Sequence of chain 1.D:
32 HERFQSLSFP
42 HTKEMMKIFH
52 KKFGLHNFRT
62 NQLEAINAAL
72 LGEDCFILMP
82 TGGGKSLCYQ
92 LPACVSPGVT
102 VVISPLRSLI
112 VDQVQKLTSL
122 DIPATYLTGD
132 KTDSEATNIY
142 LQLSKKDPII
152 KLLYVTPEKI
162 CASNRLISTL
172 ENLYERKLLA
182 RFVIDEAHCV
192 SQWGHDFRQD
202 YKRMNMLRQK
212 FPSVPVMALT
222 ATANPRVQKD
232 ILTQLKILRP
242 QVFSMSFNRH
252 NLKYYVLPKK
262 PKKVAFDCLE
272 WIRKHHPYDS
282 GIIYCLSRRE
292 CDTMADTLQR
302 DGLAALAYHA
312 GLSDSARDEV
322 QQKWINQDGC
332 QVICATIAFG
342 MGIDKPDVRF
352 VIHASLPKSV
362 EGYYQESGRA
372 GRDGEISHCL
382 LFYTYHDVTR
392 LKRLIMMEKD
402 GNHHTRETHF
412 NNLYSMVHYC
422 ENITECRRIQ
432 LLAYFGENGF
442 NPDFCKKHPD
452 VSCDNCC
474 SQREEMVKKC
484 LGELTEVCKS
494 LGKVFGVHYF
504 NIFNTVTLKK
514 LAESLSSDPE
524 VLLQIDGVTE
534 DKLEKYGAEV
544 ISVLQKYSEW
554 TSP

The protein below binds the small molecule below.
Small molecule (SMILES): Cc1nc(-c2ccc(C(=O)Nc3cc(S(N)(=O)=O)cc(C)c3C)cc2)cs1

Binding-site contacts:
Ligand atom N24 contacts residue ASP231 of chain 1.D at 2.5 Å (salt-bridge).
Ligand atom C13 contacts residue SER192 of chain 1.D at 3.8 Å.
Ligand atom C8 contacts residue GLN193 of chain 1.D at 3.7 Å.
Ligand atom C1 contacts residue GLN366 of chain 1.D at 3.8 Å.
Ligand atom C12 contacts residue GLN366 of chain 1.D at 3.3 Å.
Ligand atom C9 contacts residue SER360 of chain 1.D at 3.8 Å.
Ligand atom C8 contacts residue SER192 of chain 1.D at 3.6 Å.
Ligand atom C20 contacts residue SER192 of chain 1.D at 3.5 Å.
Ligand atom C15 contacts residue SER192 of chain 1.D at 3.4 Å.
Ligand atom N14 contacts residue SER192 of chain 1.D at 2.8 Å (h-bond).
Ligand atom C17 contacts residue THR409 of chain 1.D at 3.7 Å.
Ligand atom C7 contacts residue ASN413 of chain 1.D at 3.3 Å.
Ligand atom C18 contacts residue HIS196 of chain 1.D at 3.9 Å.
Ligand atom C22 contacts residue HIS196 of chain 1.D at 3.6 Å.
Ligand atom C12 contacts residue GLN193 of chain 1.D at 3.4 Å.
Ligand atom C19 contacts residue HIS196 of chain 1.D at 3.3 Å.
Ligand atom C21 contacts residue HIS196 of chain 1.D at 3.5 Å.
Ligand atom C16 contacts residue HIS196 of chain 1.D at 3.6 Å.
Ligand atom C22 contacts residue SER192 of chain 1.D at 3.5 Å.
Ligand atom C17 contacts residue HIS196 of chain 1.D at 3.2 Å.
Ligand atom C21 contacts residue THR406 of chain 1.D at 3.6 Å.
Ligand atom N2 contacts residue GLN193 of chain 1.D at 3.1 Å.
Ligand atom C11 contacts residue GLN193 of chain 1.D at 3.6 Å.
Ligand atom C10 contacts residue GLN193 of chain 1.D at 3.6 Å.
Ligand atom S3 contacts residue HIS189 of chain 1.D at 3.8 Å.
Ligand atom C19 contacts residue SER192 of chain 1.D at 3.7 Å.
Ligand atom S23 contacts residue ASP231 of chain 1.D at 3.6 Å (salt-bridge).
Ligand atom C4 contacts residue GLN193 of chain 1.D at 3.7 Å.
Ligand atom C13 contacts residue ASN413 of chain 1.D at 3.8 Å.
Ligand atom C1 contacts residue GLY363 of chain 1.D at 3.8 Å.
Ligand atom C1 contacts residue GLN193 of chain 1.D at 3.4 Å.
Ligand atom C22 contacts residue HIS410 of chain 1.D at 3.6 Å.
Ligand atom C5 contacts residue GLU362 of chain 1.D at 3.5 Å.
Ligand atom S3 contacts residue GLN366 of chain 1.D at 3.3 Å (h-bond).
Ligand atom O25 contacts residue ASP231 of chain 1.D at 3.2 Å.
Ligand atom C20 contacts residue ASP231 of chain 1.D at 3.5 Å.
Ligand atom C12 contacts residue GLY363 of chain 1.D at 3.6 Å.
Ligand atom C18 contacts residue ASP231 of chain 1.D at 3.8 Å.
Ligand atom O27 contacts residue ASN413 of chain 1.D at 2.9 Å (h-bond).
Ligand atom C21 contacts residue THR409 of chain 1.D at 3.3 Å.